Sequence of chain 1.F:
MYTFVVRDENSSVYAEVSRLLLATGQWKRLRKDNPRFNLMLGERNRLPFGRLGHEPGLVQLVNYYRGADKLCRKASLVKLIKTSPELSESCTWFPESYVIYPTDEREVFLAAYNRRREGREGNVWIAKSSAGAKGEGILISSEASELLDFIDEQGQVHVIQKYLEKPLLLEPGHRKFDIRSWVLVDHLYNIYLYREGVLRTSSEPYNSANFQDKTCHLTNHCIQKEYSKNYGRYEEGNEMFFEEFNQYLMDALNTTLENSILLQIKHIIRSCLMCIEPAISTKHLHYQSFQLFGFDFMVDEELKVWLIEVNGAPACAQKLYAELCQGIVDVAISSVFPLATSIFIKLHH

Binding-site contacts:
Ligand atom N1 contacts residue TYR185 of chain 1.F at 3.6 Å.
Ligand atom O2A contacts residue LYS74 of chain 1.F at 3.3 Å.
Ligand atom PG contacts residue GLU331 of chain 1.F at 3.3 Å.
Ligand atom O3G contacts residue GLU331 of chain 1.F at 2.5 Å (salt-bridge).
Ligand atom O3G contacts residue ASP318 of chain 1.F at 2.2 Å (salt-bridge).
Ligand atom O3' contacts residue THR241 of chain 1.F at 2.2 Å (h-bond).
Ligand atom C2 contacts residue LYS198 of chain 1.F at 3.3 Å.
Ligand atom O3' contacts residue ASP200 of chain 1.F at 3.1 Å (salt-bridge).
Ligand atom C3B contacts residue ASN242 of chain 1.F at 3.2 Å.
Ligand atom PG contacts residue ASP318 of chain 1.F at 3.6 Å.
Ligand atom O1B contacts residue LYS74 of chain 1.F at 3.4 Å (salt-bridge).
Ligand atom O2G contacts residue ARG222 of chain 1.F at 3.5 Å (salt-bridge).
Ligand atom N6 contacts residue LYS184 of chain 1.F at 2.9 Å (salt-bridge).
Ligand atom C3' contacts residue THR241 of chain 1.F at 3.5 Å.
Ligand atom O3G contacts residue ASN333 of chain 1.F at 2.8 Å (h-bond).
Ligand atom PB contacts residue GLU331 of chain 1.F at 3.7 Å.
Ligand atom C5' contacts residue ASN242 of chain 1.F at 3.3 Å.
Ligand atom O1G contacts residue ASN333 of chain 1.F at 3.3 Å (h-bond).
Ligand atom O1A contacts residue GLU331 of chain 1.F at 3.5 Å (salt-bridge).
Ligand atom C4' contacts residue ASN242 of chain 1.F at 3.5 Å.
Ligand atom O1B contacts residue MG1 of chain 1.Y at 2.2 Å.
Ligand atom O3G contacts residue MG1 of chain 1.Y at 3.6 Å.
Ligand atom N6 contacts residue ILE148 of chain 1.F at 3.6 Å.
Ligand atom PB contacts residue MG1 of chain 1.Y at 3.5 Å.
Ligand atom O1G contacts residue MG1 of chain 1.Y at 2.5 Å.
Ligand atom O1G contacts residue GLU331 of chain 1.F at 3.2 Å (salt-bridge).
Ligand atom N6 contacts residue GLN183 of chain 1.F at 3.2 Å (h-bond).
Ligand atom C8 contacts residue ILE148 of chain 1.F at 3.6 Å (hydrophobic).
Ligand atom O4' contacts residue LEU240 of chain 1.F at 3.6 Å.
Ligand atom O1B contacts residue GLU331 of chain 1.F at 2.4 Å (salt-bridge).
Ligand atom O2A contacts residue LYS150 of chain 1.F at 3.3 Å.
Ligand atom N7 contacts residue LYS150 of chain 1.F at 3.3 Å (salt-bridge).
Ligand atom N3 contacts residue LYS198 of chain 1.F at 2.8 Å (salt-bridge).
Ligand atom O2G contacts residue ARG202 of chain 1.F at 3.6 Å (salt-bridge).
Ligand atom N1 contacts residue LEU186 of chain 1.F at 2.9 Å (h-bond).
Ligand atom C2 contacts residue LEU186 of chain 1.F at 3.6 Å (hydrophobic).
Ligand atom O2' contacts residue THR241 of chain 1.F at 3.0 Å (h-bond).
Ligand atom N3 contacts residue TYR185 of chain 1.F at 3.5 Å.
Ligand atom C2 contacts residue TYR185 of chain 1.F at 3.4 Å (hydrophobic).
Ligand atom PG contacts residue MG1 of chain 1.Y at 3.5 Å.

A protein and the small-molecule ligand that binds it are described below.
Small molecule (SMILES): Nc1ncnc2c1ncn2[C@@H]1O[C@H](CO[P](=O)(O)O[P](=O)(O)CP(=O)(O)O)[C@@H](O)[C@H]1O